A protein and the small-molecule ligand that binds it are described below.
Small molecule (SMILES): CC(=O)N[C@H]1[C@H](O[C@H]2[C@H](O)[C@@H](NC(C)=O)CO[C@@H]2CO)O[C@H](CO)[C@@H](O)[C@@H]1O

Sequence of chain 44.T:
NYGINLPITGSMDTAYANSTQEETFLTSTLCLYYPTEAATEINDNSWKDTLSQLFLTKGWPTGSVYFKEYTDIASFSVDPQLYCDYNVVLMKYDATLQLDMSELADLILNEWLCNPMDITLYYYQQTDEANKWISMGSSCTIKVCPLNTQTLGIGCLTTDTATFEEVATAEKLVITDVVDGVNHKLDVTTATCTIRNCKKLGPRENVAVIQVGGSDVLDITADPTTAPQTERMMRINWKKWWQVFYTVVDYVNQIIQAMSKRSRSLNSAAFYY

Binding-site contacts:
Ligand atom O7 contacts residue ASN19 of chain 44.T at 4.1 Å.
Ligand atom C8 contacts residue ASN19 of chain 44.T at 4.3 Å.
Ligand atom C1 contacts residue ASN19 of chain 44.T at 1.7 Å.
Ligand atom N2 contacts residue ASN19 of chain 44.T at 3.1 Å (h-bond).
Ligand atom C5 contacts residue ASN19 of chain 44.T at 3.8 Å.
Ligand atom C2 contacts residue ASN19 of chain 44.T at 3.0 Å.
Ligand atom O5 contacts residue ASN19 of chain 44.T at 2.8 Å (h-bond).
Ligand atom C3 contacts residue ASN19 of chain 44.T at 4.1 Å.
Ligand atom C7 contacts residue ASN19 of chain 44.T at 3.6 Å.